Sequence of chain 4.A:
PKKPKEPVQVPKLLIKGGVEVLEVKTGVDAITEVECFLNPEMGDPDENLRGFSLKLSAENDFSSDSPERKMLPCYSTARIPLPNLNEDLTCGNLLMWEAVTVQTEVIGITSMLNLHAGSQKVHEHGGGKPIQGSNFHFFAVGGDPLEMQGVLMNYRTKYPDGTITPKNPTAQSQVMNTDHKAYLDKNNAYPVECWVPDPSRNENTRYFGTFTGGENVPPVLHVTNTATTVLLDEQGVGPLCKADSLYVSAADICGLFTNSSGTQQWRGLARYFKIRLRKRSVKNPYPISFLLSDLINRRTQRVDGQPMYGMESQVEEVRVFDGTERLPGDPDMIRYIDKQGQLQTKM

Sequence of chain 4.B:
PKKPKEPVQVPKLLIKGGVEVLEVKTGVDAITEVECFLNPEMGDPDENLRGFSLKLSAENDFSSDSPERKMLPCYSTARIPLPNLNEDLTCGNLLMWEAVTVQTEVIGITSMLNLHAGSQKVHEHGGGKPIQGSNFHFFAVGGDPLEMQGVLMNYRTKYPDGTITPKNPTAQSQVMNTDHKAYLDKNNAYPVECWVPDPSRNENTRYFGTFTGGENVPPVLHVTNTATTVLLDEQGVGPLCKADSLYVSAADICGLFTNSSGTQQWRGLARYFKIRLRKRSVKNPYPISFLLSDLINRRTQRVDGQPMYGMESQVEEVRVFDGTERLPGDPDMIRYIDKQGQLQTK

Sequence of chain 4.C:
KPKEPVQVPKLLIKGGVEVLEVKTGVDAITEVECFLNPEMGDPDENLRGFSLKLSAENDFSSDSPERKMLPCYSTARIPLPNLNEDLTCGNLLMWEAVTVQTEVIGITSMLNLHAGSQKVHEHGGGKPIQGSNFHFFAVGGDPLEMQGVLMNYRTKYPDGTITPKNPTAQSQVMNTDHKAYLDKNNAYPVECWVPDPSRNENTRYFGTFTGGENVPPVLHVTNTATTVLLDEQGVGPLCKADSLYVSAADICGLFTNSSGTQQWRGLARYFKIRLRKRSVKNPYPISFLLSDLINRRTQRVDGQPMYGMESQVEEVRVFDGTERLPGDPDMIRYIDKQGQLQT

The small molecule below binds the protein below.
Small molecule (SMILES): CC(=O)N[C@H]1[C@H]([C@H](O)[C@H](O)CO)O[C@@](O[C@H](CO)[C@@H](O)[C@@H]2O[C@@H](C(=O)O)C[C@H](O)[C@H]2NC(C)=O)(C(=O)O)C[C@@H]1O

Binding-site contacts:
Ligand atom C8 contacts residue GLN278 of chain 4.B at 3.6 Å.
Ligand atom C5 contacts residue ASN272 of chain 4.B at 4.1 Å.
Ligand atom C11 contacts residue PHE65 of chain 4.B at 3.8 Å (hydrophobic).
Ligand atom O9 contacts residue GLN278 of chain 4.B at 4.0 Å.
Ligand atom O8 contacts residue GLN278 of chain 4.B at 3.5 Å (h-bond).
Ligand atom O8 contacts residue LYS68 of chain 4.B at 3.4 Å.
Ligand atom O10 contacts residue PHE75 of chain 4.C at 3.0 Å.
Ligand atom O8 contacts residue ASN272 of chain 4.B at 3.5 Å (h-bond).
Ligand atom O7 contacts residue LEU62 of chain 4.B at 3.8 Å.
Ligand atom C11 contacts residue SER274 of chain 4.B at 4.0 Å.
Ligand atom N5 contacts residue GLN278 of chain 4.B at 3.9 Å.
Ligand atom O1A contacts residue LYS68 of chain 4.B at 2.9 Å.
Ligand atom N5 contacts residue ASN272 of chain 4.B at 3.2 Å (h-bond).
Ligand atom O1B contacts residue ASN272 of chain 4.B at 3.4 Å (h-bond).
Ligand atom O1A contacts residue SER274 of chain 4.B at 2.6 Å (h-bond).
Ligand atom O9 contacts residue LEU67 of chain 4.B at 3.3 Å.
Ligand atom C11 contacts residue HIS138 of chain 4.A at 3.5 Å.
Ligand atom C11 contacts residue THR276 of chain 4.B at 3.3 Å.
Ligand atom C6 contacts residue ASN272 of chain 4.B at 3.6 Å.
Ligand atom C1 contacts residue SER274 of chain 4.B at 3.7 Å.
Ligand atom C11 contacts residue ASN272 of chain 4.B at 3.6 Å.
Ligand atom O1B contacts residue SER274 of chain 4.B at 4.1 Å.
Ligand atom C11 contacts residue LEU62 of chain 4.B at 4.1 Å (hydrophobic).
Ligand atom C10 contacts residue ASN272 of chain 4.B at 4.0 Å.
Ligand atom C11 contacts residue PHE75 of chain 4.C at 2.3 Å (hydrophobic).
Ligand atom C11 contacts residue GLN278 of chain 4.B at 3.5 Å.
Ligand atom C7 contacts residue GLN278 of chain 4.B at 3.8 Å.
Ligand atom O9 contacts residue LYS68 of chain 4.B at 2.9 Å (salt-bridge).
Ligand atom O10 contacts residue LEU62 of chain 4.B at 4.0 Å.
Ligand atom O1B contacts residue LYS68 of chain 4.B at 3.9 Å.
Ligand atom C9 contacts residue GLN278 of chain 4.B at 3.2 Å.
Ligand atom C11 contacts residue PHE270 of chain 4.B at 3.8 Å (hydrophobic).
Ligand atom C9 contacts residue LYS68 of chain 4.B at 3.8 Å.
Ligand atom C9 contacts residue LEU67 of chain 4.B at 4.1 Å (hydrophobic).
Ligand atom C1 contacts residue LYS68 of chain 4.B at 3.6 Å.
Ligand atom C10 contacts residue GLN278 of chain 4.B at 4.0 Å.
Ligand atom C4 contacts residue ASN272 of chain 4.B at 4.1 Å.
Ligand atom C10 contacts residue PHE75 of chain 4.C at 3.1 Å (hydrophobic).
Ligand atom O1B contacts residue THR276 of chain 4.B at 3.7 Å.
Ligand atom C1 contacts residue ASN272 of chain 4.B at 3.8 Å.